Sequence of chain 1.A:
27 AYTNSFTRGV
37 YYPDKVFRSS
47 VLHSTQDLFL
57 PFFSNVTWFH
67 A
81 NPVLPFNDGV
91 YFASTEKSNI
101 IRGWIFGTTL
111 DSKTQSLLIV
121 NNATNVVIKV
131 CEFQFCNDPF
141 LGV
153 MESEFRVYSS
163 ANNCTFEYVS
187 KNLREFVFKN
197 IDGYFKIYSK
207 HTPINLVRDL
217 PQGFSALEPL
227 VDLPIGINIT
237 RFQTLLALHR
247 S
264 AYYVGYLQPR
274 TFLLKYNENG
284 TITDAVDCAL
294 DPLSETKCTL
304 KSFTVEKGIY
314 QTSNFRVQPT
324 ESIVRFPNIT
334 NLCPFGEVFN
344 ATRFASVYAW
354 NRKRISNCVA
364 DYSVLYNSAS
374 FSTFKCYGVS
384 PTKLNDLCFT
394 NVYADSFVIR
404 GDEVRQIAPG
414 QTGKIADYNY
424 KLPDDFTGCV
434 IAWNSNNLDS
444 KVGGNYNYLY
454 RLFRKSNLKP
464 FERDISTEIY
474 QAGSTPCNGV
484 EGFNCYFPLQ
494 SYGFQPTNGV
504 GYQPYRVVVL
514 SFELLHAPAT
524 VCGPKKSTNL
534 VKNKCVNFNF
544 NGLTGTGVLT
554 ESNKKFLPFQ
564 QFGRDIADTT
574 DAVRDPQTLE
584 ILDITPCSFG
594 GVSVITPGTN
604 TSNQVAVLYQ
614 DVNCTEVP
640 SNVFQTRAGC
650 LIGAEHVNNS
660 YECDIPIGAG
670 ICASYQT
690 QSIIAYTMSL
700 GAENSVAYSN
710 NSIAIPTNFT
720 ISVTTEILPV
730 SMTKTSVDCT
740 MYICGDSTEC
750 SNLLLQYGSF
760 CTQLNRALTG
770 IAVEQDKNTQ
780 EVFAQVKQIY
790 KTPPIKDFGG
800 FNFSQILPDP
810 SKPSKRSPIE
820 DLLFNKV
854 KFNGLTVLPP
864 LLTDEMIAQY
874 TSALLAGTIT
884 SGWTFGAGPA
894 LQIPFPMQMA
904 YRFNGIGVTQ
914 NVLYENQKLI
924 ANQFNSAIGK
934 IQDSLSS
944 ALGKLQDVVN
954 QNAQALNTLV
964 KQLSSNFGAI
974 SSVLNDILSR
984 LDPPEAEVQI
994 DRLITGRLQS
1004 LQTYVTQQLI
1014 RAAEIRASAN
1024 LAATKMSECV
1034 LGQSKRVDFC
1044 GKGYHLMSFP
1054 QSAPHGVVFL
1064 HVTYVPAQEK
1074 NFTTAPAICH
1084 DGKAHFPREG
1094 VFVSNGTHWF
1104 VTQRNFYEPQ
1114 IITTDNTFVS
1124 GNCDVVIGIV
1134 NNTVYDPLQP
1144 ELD

A small-molecule ligand and the protein it binds are described below.
Small molecule (SMILES): CC(=O)N[C@H]1[C@H](O[C@H]2[C@H](O)[C@@H](NC(C)=O)CO[C@@H]2CO)O[C@H](CO)[C@@H](O)[C@@H]1O

Binding-site contacts:
Ligand atom C1 contacts residue ASN343 of chain 1.A at 1.4 Å.
Ligand atom C7 contacts residue GLY339 of chain 1.A at 4.3 Å.
Ligand atom C5 contacts residue ASN343 of chain 1.A at 3.6 Å.
Ligand atom C2 contacts residue ASN343 of chain 1.A at 2.4 Å.
Ligand atom C8 contacts residue PHE338 of chain 1.A at 4.4 Å (hydrophobic).
Ligand atom C3 contacts residue ASN343 of chain 1.A at 3.8 Å.
Ligand atom C7 contacts residue ASN343 of chain 1.A at 3.9 Å.
Ligand atom O7 contacts residue GLY339 of chain 1.A at 4.2 Å.
Ligand atom C4 contacts residue ASN343 of chain 1.A at 4.2 Å.
Ligand atom O5 contacts residue ASN343 of chain 1.A at 2.3 Å (h-bond).
Ligand atom N2 contacts residue SER371 of chain 1.A at 4.1 Å.
Ligand atom C8 contacts residue SER371 of chain 1.A at 4.4 Å.
Ligand atom O3 contacts residue SER371 of chain 1.A at 3.9 Å.
Ligand atom C3 contacts residue SER371 of chain 1.A at 4.0 Å.
Ligand atom C8 contacts residue LEU368 of chain 1.A at 4.3 Å (hydrophobic).
Ligand atom N2 contacts residue ASN343 of chain 1.A at 2.9 Å (h-bond).
Ligand atom C8 contacts residue PHE342 of chain 1.A at 3.7 Å (hydrophobic).
Ligand atom C7 contacts residue SER371 of chain 1.A at 4.3 Å.
Ligand atom O7 contacts residue ASN343 of chain 1.A at 4.4 Å.